Sequence of chain 1.E:
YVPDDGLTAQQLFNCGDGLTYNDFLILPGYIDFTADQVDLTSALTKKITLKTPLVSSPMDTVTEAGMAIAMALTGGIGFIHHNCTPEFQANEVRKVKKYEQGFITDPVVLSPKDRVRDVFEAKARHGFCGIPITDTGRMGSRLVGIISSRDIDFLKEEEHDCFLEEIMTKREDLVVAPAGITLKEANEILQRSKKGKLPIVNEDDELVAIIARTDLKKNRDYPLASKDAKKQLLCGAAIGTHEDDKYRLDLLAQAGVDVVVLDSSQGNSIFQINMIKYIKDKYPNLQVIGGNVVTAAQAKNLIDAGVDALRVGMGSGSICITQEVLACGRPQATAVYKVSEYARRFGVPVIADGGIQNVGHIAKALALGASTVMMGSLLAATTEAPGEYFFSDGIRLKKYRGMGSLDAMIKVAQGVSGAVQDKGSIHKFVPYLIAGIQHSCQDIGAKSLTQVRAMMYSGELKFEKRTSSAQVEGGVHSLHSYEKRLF

The protein below binds the small molecule below.
Small molecule (SMILES): O=c1[nH]cnc2c1ncn2[C@@H]1O[C@H](COP(=O)(O)O)[C@@H](O)[C@H]1O

Binding-site contacts:
Ligand atom C2 contacts residue GLN446 of chain 1.E at 3.3 Å.
Ligand atom C4 contacts residue CYS336 of chain 1.E at 2.5 Å (hydrophobic).
Ligand atom O1P contacts residue GLY370 of chain 1.E at 3.5 Å (h-bond).
Ligand atom C6 contacts residue CYS336 of chain 1.E at 3.5 Å (hydrophobic).
Ligand atom O1P contacts residue GLY392 of chain 1.E at 3.2 Å (h-bond).
Ligand atom C3' contacts residue ARG327 of chain 1.E at 3.6 Å.
Ligand atom N1 contacts residue GLN446 of chain 1.E at 2.8 Å (h-bond).
Ligand atom C5 contacts residue ILE335 of chain 1.E at 3.5 Å (hydrophobic).
Ligand atom O2P contacts residue SER334 of chain 1.E at 2.5 Å (h-bond).
Ligand atom O3' contacts residue SER73 of chain 1.E at 3.1 Å (h-bond).
Ligand atom C2' contacts residue ARG327 of chain 1.E at 3.5 Å.
Ligand atom C3' contacts residue SER73 of chain 1.E at 3.2 Å.
Ligand atom C5 contacts residue CYS336 of chain 1.E at 3.3 Å (hydrophobic).
Ligand atom C2 contacts residue THR338 of chain 1.E at 3.5 Å.
Ligand atom C8 contacts residue ILE335 of chain 1.E at 3.5 Å (hydrophobic).
Ligand atom C6 contacts residue GLY420 of chain 1.E at 3.6 Å.
Ligand atom O2P contacts residue GLY371 of chain 1.E at 3.3 Å (h-bond).
Ligand atom O3P contacts residue GLY392 of chain 1.E at 3.5 Å.
Ligand atom O3' contacts residue ASP369 of chain 1.E at 2.5 Å (salt-bridge).
Ligand atom O2P contacts residue GLY333 of chain 1.E at 3.3 Å.
Ligand atom O3' contacts residue ARG327 of chain 1.E at 3.1 Å (salt-bridge).
Ligand atom O3P contacts residue SER393 of chain 1.E at 2.8 Å (h-bond).
Ligand atom O6 contacts residue GLY420 of chain 1.E at 2.4 Å (h-bond).
Ligand atom N3 contacts residue CYS336 of chain 1.E at 1.6 Å (h-bond).
Ligand atom P contacts residue SER334 of chain 1.E at 3.5 Å.
Ligand atom O6 contacts residue GLY418 of chain 1.E at 3.5 Å.
Ligand atom O2P contacts residue GLY370 of chain 1.E at 3.4 Å.
Ligand atom C3' contacts residue ASP369 of chain 1.E at 3.4 Å.
Ligand atom C2 contacts residue CYS336 of chain 1.E at 2.1 Å (hydrophobic).
Ligand atom O5' contacts residue TYR416 of chain 1.E at 3.6 Å (h-bond).
Ligand atom N1 contacts residue CYS336 of chain 1.E at 3.0 Å (h-bond).
Ligand atom O3P contacts residue TYR416 of chain 1.E at 3.2 Å (h-bond).
Ligand atom C2' contacts residue ASP369 of chain 1.E at 3.4 Å.
Ligand atom O6 contacts residue MET419 of chain 1.E at 2.9 Å (h-bond).
Ligand atom N7 contacts residue ILE335 of chain 1.E at 3.4 Å.
Ligand atom N9 contacts residue CYS336 of chain 1.E at 3.3 Å (h-bond).
Ligand atom C8 contacts residue MET75 of chain 1.E at 3.5 Å (hydrophobic).
Ligand atom O3P contacts residue SER334 of chain 1.E at 2.8 Å (h-bond).
Ligand atom N7 contacts residue MET419 of chain 1.E at 3.2 Å (h-bond).
Ligand atom O2' contacts residue ASP369 of chain 1.E at 2.5 Å (salt-bridge).